Sequence of chain 24.B:
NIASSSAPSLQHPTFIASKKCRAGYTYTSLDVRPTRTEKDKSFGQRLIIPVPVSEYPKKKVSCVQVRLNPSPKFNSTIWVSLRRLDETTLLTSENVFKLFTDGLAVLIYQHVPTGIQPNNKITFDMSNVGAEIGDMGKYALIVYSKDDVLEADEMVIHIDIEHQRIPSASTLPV

Sequence of chain 23.C:
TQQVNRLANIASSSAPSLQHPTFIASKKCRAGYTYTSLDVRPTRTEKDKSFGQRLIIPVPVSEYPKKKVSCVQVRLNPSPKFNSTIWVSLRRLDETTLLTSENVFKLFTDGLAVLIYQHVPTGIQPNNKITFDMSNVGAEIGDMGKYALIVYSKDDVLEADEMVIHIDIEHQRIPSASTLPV

The small molecule below binds the protein below.
Small molecule (SMILES): Nc1ncnc2c1ncn2[C@@H]1O[C@H](CO[P](=O)(O)O[C@H]2[C@@H](O)[C@H](n3cnc4c(N)ncnc43)O[C@@H]2CO[P](=O)(O)O[C@H]2[C@@H](O)[C@H](n3cnc4c(N)ncnc43)O[C@@H]2CO)[C@@H](O)[C@H]1O

Binding-site contacts:
Ligand atom OP1 contacts residue ARG208 of chain 24.B at 4.1 Å.
Ligand atom N3 contacts residue ARG65 of chain 24.B at 4.1 Å.
Ligand atom OP2 contacts residue ARG208 of chain 23.C at 4.4 Å.
Ligand atom OP1 contacts residue SER211 of chain 24.B at 4.3 Å.
Ligand atom P contacts residue ARG208 of chain 23.C at 4.5 Å.
Ligand atom O2' contacts residue ALA66 of chain 24.B at 3.6 Å.
Ligand atom OP1 contacts residue ARG208 of chain 23.C at 4.1 Å.
Ligand atom O5' contacts residue ARG208 of chain 23.C at 4.0 Å.
Ligand atom O2' contacts residue GLY67 of chain 24.B at 3.3 Å (h-bond).
Ligand atom C1' contacts residue GLY67 of chain 24.B at 4.4 Å.
Ligand atom O2' contacts residue ARG65 of chain 24.B at 4.3 Å.
Ligand atom O2' contacts residue ARG208 of chain 24.B at 4.1 Å.